Binding-site contacts:
Ligand atom C7 contacts residue TYR135 of chain 1.E at 3.4 Å (hydrophobic).
Ligand atom O7 contacts residue TYR135 of chain 1.E at 2.8 Å (h-bond).
Ligand atom N2 contacts residue LEU137 of chain 1.E at 4.5 Å.
Ligand atom C7 contacts residue ASN118 of chain 1.E at 3.9 Å.
Ligand atom C2 contacts residue ASN118 of chain 1.E at 2.5 Å.
Ligand atom N2 contacts residue ASN118 of chain 1.E at 2.9 Å (h-bond).
Ligand atom N2 contacts residue TYR135 of chain 1.E at 4.1 Å.
Ligand atom O7 contacts residue ASN118 of chain 1.E at 4.4 Å.
Ligand atom C7 contacts residue ASP290 of chain 1.E at 3.9 Å.
Ligand atom C3 contacts residue ASN118 of chain 1.E at 3.8 Å.
Ligand atom C4 contacts residue ASN118 of chain 1.E at 4.2 Å.
Ligand atom C2 contacts residue TYR135 of chain 1.E at 4.4 Å (hydrophobic).
Ligand atom C8 contacts residue TYR135 of chain 1.E at 3.7 Å (hydrophobic).
Ligand atom O5 contacts residue ASN118 of chain 1.E at 2.4 Å (h-bond).
Ligand atom C5 contacts residue ASN118 of chain 1.E at 3.7 Å.
Ligand atom C1 contacts residue ASN118 of chain 1.E at 1.4 Å.
Ligand atom C8 contacts residue LEU137 of chain 1.E at 4.0 Å (hydrophobic).
Ligand atom C8 contacts residue ASP290 of chain 1.E at 3.1 Å.
Ligand atom C3 contacts residue TYR135 of chain 1.E at 4.2 Å (hydrophobic).
Ligand atom N2 contacts residue ASP290 of chain 1.E at 4.3 Å.

Sequence of chain 1.E:
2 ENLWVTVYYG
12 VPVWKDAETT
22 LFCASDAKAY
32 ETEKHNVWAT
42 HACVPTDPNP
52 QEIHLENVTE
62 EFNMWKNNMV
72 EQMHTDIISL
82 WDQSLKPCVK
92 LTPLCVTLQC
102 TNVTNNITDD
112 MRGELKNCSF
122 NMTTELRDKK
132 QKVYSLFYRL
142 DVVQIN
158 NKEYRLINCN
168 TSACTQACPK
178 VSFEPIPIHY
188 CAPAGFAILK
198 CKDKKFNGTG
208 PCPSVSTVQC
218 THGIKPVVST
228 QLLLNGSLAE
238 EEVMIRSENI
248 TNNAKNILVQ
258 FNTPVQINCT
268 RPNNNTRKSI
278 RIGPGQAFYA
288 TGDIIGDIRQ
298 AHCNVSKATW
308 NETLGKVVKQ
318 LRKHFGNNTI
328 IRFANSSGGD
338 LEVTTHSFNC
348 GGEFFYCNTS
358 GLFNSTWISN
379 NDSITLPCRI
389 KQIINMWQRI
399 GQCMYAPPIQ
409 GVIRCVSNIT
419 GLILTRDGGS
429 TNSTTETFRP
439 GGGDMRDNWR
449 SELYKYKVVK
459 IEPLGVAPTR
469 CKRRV

This protein binds this small molecule.
Small molecule (SMILES): CC(=O)N[C@H]1[C@H](O[C@H]2[C@H](O)[C@@H](NC(C)=O)CO[C@@H]2CO)O[C@H](CO)[C@@H](O[C@@H]2O[C@H](CO)[C@@H](O)[C@H](O)[C@@H]2O)[C@@H]1O